Sequence of chain 1.A:
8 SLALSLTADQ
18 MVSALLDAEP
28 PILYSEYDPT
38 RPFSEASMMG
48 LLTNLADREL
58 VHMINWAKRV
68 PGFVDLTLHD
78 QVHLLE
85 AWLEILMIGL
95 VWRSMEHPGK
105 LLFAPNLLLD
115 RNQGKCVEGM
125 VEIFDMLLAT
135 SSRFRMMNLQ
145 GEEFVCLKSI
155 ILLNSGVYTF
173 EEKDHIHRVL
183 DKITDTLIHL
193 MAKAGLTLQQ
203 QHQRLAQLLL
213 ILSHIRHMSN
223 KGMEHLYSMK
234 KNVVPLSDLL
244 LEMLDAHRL

Binding-site contacts:
Ligand atom CAA contacts residue ILE127 of chain 1.A at 4.1 Å (hydrophobic).
Ligand atom OAC contacts residue LEU52 of chain 1.A at 3.5 Å.
Ligand atom CAJ contacts residue LEU49 of chain 1.A at 3.4 Å (hydrophobic).
Ligand atom CAT contacts residue PHE107 of chain 1.A at 4.1 Å (hydrophobic).
Ligand atom CAH contacts residue LEU90 of chain 1.A at 3.9 Å (hydrophobic).
Ligand atom CAV contacts residue LEU131 of chain 1.A at 4.1 Å (hydrophobic).
Ligand atom CAU contacts residue PHE107 of chain 1.A at 3.8 Å (hydrophobic).
Ligand atom OAB contacts residue LEU131 of chain 1.A at 3.9 Å.
Ligand atom CAH contacts residue GLU56 of chain 1.A at 3.4 Å.
Ligand atom OAC contacts residue GLU56 of chain 1.A at 2.6 Å (salt-bridge).
Ligand atom OAB contacts residue LEU94 of chain 1.A at 3.6 Å.
Ligand atom CAM contacts residue MET124 of chain 1.A at 3.6 Å (hydrophobic).
Ligand atom CAF contacts residue LEU49 of chain 1.A at 3.7 Å (hydrophobic).
Ligand atom CAK contacts residue THR50 of chain 1.A at 4.0 Å.
Ligand atom OAD contacts residue LEU90 of chain 1.A at 3.2 Å (h-bond).
Ligand atom CAG contacts residue LEU49 of chain 1.A at 3.8 Å (hydrophobic).
Ligand atom CAM contacts residue ILE127 of chain 1.A at 4.0 Å (hydrophobic).
Ligand atom CAR contacts residue GLU56 of chain 1.A at 3.4 Å.
Ligand atom OAP contacts residue PHE107 of chain 1.A at 4.0 Å.
Ligand atom CAR contacts residue ALA53 of chain 1.A at 4.1 Å (hydrophobic).
Ligand atom CAK contacts residue MET46 of chain 1.A at 4.0 Å (hydrophobic).
Ligand atom OAD contacts residue MET91 of chain 1.A at 3.7 Å.
Ligand atom OAE contacts residue MET46 of chain 1.A at 3.8 Å.
Ligand atom CAW contacts residue HIS227 of chain 1.A at 3.7 Å.
Ligand atom CAS contacts residue LEU90 of chain 1.A at 4.0 Å (hydrophobic).
Ligand atom OAE contacts residue HIS227 of chain 1.A at 3.0 Å (h-bond).
Ligand atom OAE contacts residue LEU228 of chain 1.A at 3.5 Å.
Ligand atom CAA contacts residue PHE128 of chain 1.A at 4.0 Å (hydrophobic).
Ligand atom CAQ contacts residue PHE107 of chain 1.A at 3.9 Å (hydrophobic).
Ligand atom CAI contacts residue ALA53 of chain 1.A at 3.8 Å (hydrophobic).
Ligand atom CAO contacts residue HIS227 of chain 1.A at 3.7 Å.
Ligand atom OAB contacts residue MET91 of chain 1.A at 3.6 Å.
Ligand atom CAI contacts residue LEU49 of chain 1.A at 3.7 Å (hydrophobic).
Ligand atom CAA contacts residue MET124 of chain 1.A at 4.0 Å (hydrophobic).
Ligand atom CAA contacts residue PHE107 of chain 1.A at 3.7 Å (hydrophobic).
Ligand atom CAO contacts residue GLY224 of chain 1.A at 3.5 Å.
Ligand atom CAA contacts residue LEU131 of chain 1.A at 3.4 Å (hydrophobic).
Ligand atom OAC contacts residue ALA53 of chain 1.A at 3.4 Å.
Ligand atom OAD contacts residue LEU94 of chain 1.A at 3.4 Å.
Ligand atom CAV contacts residue ILE127 of chain 1.A at 4.1 Å (hydrophobic).

A small-molecule ligand and the protein it binds are described below.
Small molecule (SMILES): C[C@H]1CCC[C@H](O)CCC/C=C/c2cc(O)cc(O)c2C(=O)O1